Sequence of chain 2.A:
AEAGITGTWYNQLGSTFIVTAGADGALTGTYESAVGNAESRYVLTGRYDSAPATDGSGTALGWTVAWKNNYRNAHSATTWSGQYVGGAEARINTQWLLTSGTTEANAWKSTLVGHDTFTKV

A protein and the small-molecule ligand that binds it are described below.
Small molecule (SMILES): CSCC[C@H](NC(=O)CNC(=O)[C@@H]1CSSC[C@H](NC(=O)[C@@H](N)CCCN=C(N)N)C(=O)N[C@@H](CS)C(=O)N[C@@H](Cc2cnc[nH]2)C(=O)N2CCC[C@H]2C(=O)N[C@@H](CCC(N)=O)C(=O)N1)C(=O)N[C@H](C(=O)N[C@@H](CCC(=O)O)C(=O)N[C@@H](CCC(=O)O)C(=O)N[C@H](C=O)CS)C(C)C

Sequence of chain 1.B:
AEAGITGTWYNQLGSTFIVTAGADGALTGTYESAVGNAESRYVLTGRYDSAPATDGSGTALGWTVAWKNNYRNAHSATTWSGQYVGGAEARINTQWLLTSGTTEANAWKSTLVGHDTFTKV

Binding-site contacts:
Ligand atom CB contacts residue TYR44 of chain 2.A at 3.8 Å (hydrophobic).
Ligand atom N contacts residue ARG74 of chain 2.A at 3.7 Å.
Ligand atom CB contacts residue TRP110 of chain 1.B at 3.6 Å (hydrophobic).
Ligand atom O contacts residue ARG74 of chain 2.A at 3.1 Å (salt-bridge).
Ligand atom O contacts residue ASN39 of chain 2.A at 3.5 Å (h-bond).
Ligand atom O contacts residue SER35 of chain 2.A at 4.0 Å.
Ligand atom O contacts residue SER35 of chain 2.A at 3.8 Å.
Ligand atom SG contacts residue TRP110 of chain 1.B at 3.3 Å.
Ligand atom CB contacts residue TRP69 of chain 2.A at 3.9 Å (hydrophobic).
Ligand atom NE2 contacts residue TRP98 of chain 2.A at 3.4 Å.
Ligand atom CD contacts residue ARG74 of chain 2.A at 3.6 Å.
Ligand atom OE1 contacts residue LEU100 of chain 2.A at 3.6 Å.
Ligand atom NH2 contacts residue THR105 of chain 1.B at 3.9 Å.
Ligand atom CG contacts residue TRP69 of chain 2.A at 4.0 Å (hydrophobic).
Ligand atom NE contacts residue ALA107 of chain 1.B at 3.7 Å.
Ligand atom CB contacts residue TRP110 of chain 1.B at 3.9 Å (hydrophobic).
Ligand atom CE contacts residue ARG74 of chain 2.A at 3.8 Å.
Ligand atom CB contacts residue TRP69 of chain 2.A at 3.4 Å (hydrophobic).
Ligand atom OE1 contacts residue TRP69 of chain 2.A at 3.8 Å.
Ligand atom CB contacts residue TRP110 of chain 1.B at 4.0 Å (hydrophobic).
Ligand atom CA contacts residue SER17 of chain 2.A at 3.9 Å.
Ligand atom CG1 contacts residue ASN39 of chain 2.A at 3.8 Å.
Ligand atom NE2 contacts residue TRP69 of chain 2.A at 4.0 Å.
Ligand atom CD contacts residue THR80 of chain 2.A at 3.6 Å.
Ligand atom OE1 contacts residue ARG74 of chain 2.A at 3.1 Å (salt-bridge).
Ligand atom C contacts residue ARG74 of chain 2.A at 4.0 Å.
Ligand atom NH2 contacts residue ALA107 of chain 1.B at 3.8 Å.
Ligand atom CA contacts residue ARG74 of chain 2.A at 4.0 Å.
Ligand atom O contacts residue SER17 of chain 2.A at 3.3 Å (h-bond).
Ligand atom O contacts residue LEU15 of chain 2.A at 4.0 Å.
Ligand atom NE2 contacts residue THR80 of chain 2.A at 4.0 Å.
Ligand atom CE1 contacts residue TRP69 of chain 2.A at 3.6 Å (hydrophobic).
Ligand atom CE1 contacts residue SER78 of chain 2.A at 3.9 Å.
Ligand atom O contacts residue SER42 of chain 2.A at 3.7 Å.
Ligand atom CG contacts residue ARG74 of chain 2.A at 3.3 Å.
Ligand atom CG2 contacts residue VAL37 of chain 2.A at 3.9 Å (hydrophobic).
Ligand atom OE1 contacts residue THR80 of chain 2.A at 2.5 Å (h-bond).
Ligand atom N contacts residue SER17 of chain 2.A at 3.8 Å.
Ligand atom NE2 contacts residue SER78 of chain 2.A at 3.1 Å (h-bond).
Ligand atom CG contacts residue TYR44 of chain 2.A at 3.4 Å (hydrophobic).